Sequence of chain 1.E:
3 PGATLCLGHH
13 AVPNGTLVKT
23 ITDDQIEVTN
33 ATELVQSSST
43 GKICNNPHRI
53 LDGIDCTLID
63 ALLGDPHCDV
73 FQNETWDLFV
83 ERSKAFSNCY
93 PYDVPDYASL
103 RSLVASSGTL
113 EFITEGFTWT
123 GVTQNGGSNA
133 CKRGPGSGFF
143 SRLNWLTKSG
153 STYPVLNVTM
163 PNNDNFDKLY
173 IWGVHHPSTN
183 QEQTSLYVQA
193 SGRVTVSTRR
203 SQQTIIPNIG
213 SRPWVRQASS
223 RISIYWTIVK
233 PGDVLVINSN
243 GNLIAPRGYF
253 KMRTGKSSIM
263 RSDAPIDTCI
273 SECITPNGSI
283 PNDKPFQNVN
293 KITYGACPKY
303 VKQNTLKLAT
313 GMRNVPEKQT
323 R

Binding-site contacts:
Ligand atom C7 contacts residue GLN74 of chain 1.E at 4.5 Å.
Ligand atom C6 contacts residue ILE115 of chain 1.E at 3.8 Å (hydrophobic).
Ligand atom C5 contacts residue ASN75 of chain 1.E at 3.6 Å.
Ligand atom C8 contacts residue GLN74 of chain 1.E at 3.3 Å.
Ligand atom C1 contacts residue PHE114 of chain 1.E at 3.9 Å (hydrophobic).
Ligand atom C1 contacts residue ASN75 of chain 1.E at 1.4 Å.
Ligand atom O7 contacts residue ASN75 of chain 1.E at 3.2 Å (h-bond).
Ligand atom C2 contacts residue ASN75 of chain 1.E at 2.4 Å.
Ligand atom C5 contacts residue PHE114 of chain 1.E at 3.3 Å (hydrophobic).
Ligand atom O6 contacts residue ILE115 of chain 1.E at 4.4 Å.
Ligand atom C7 contacts residue ASN75 of chain 1.E at 3.2 Å.
Ligand atom O6 contacts residue GLU113 of chain 1.E at 3.7 Å.
Ligand atom O5 contacts residue PHE114 of chain 1.E at 3.7 Å.
Ligand atom C8 contacts residue ASN75 of chain 1.E at 4.4 Å.
Ligand atom C6 contacts residue PHE114 of chain 1.E at 3.8 Å (hydrophobic).
Ligand atom C4 contacts residue ASN75 of chain 1.E at 4.2 Å.
Ligand atom N2 contacts residue ASN75 of chain 1.E at 2.9 Å (h-bond).
Ligand atom O5 contacts residue GLU113 of chain 1.E at 4.4 Å.
Ligand atom O5 contacts residue ASN75 of chain 1.E at 2.3 Å (h-bond).
Ligand atom C3 contacts residue ASN75 of chain 1.E at 3.7 Å.

This small molecule binds to this protein.
Small molecule (SMILES): CC(=O)N[C@@H]1[C@@H](O)[C@H](O)[C@@H](CO)O[C@H]1O